Sequence of chain 1.B:
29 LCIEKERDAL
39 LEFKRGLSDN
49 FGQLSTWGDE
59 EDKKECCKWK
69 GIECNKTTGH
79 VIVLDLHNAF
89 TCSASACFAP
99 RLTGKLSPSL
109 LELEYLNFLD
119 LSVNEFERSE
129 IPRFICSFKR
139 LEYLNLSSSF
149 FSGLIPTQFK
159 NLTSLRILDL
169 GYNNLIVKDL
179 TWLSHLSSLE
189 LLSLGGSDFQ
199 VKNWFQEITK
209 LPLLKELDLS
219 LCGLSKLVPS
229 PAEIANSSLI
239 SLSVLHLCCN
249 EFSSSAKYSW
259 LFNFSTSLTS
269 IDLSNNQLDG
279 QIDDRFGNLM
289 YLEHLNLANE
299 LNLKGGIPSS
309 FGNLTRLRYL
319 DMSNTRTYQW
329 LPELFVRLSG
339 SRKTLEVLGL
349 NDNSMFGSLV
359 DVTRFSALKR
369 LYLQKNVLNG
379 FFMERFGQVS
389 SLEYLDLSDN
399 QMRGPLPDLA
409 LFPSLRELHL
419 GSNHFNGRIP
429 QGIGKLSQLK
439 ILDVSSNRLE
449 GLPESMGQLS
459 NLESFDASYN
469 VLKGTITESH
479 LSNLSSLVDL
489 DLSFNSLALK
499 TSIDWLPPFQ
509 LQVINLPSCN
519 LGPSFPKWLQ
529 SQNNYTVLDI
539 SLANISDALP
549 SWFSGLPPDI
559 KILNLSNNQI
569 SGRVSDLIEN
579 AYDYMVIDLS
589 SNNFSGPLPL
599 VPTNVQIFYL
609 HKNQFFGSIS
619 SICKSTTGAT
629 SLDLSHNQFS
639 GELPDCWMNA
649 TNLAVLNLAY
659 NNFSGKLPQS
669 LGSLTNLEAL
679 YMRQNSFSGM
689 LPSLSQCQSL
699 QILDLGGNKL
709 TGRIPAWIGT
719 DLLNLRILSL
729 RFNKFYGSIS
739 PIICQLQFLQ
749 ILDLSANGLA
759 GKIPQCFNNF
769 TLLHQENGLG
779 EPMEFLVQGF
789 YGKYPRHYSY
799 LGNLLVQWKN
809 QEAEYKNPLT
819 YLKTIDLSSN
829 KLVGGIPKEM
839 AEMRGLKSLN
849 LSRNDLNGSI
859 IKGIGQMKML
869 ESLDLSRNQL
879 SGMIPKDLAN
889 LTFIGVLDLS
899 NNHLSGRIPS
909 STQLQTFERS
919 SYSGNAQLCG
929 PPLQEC

Binding-site contacts:
Ligand atom C5 contacts residue GLN745 of chain 1.B at 3.3 Å.
Ligand atom C1 contacts residue ASN767 of chain 1.B at 1.4 Å.
Ligand atom C5 contacts residue ASN767 of chain 1.B at 3.7 Å.
Ligand atom C6 contacts residue GLN745 of chain 1.B at 3.2 Å.
Ligand atom C1 contacts residue GLN743 of chain 1.B at 4.4 Å.
Ligand atom C4 contacts residue ASN767 of chain 1.B at 4.3 Å.
Ligand atom O5 contacts residue CYS742 of chain 1.B at 4.5 Å.
Ligand atom C2 contacts residue GLN743 of chain 1.B at 4.2 Å.
Ligand atom C8 contacts residue ASN767 of chain 1.B at 3.5 Å.
Ligand atom O7 contacts residue ASN767 of chain 1.B at 4.1 Å.
Ligand atom O5 contacts residue ASN767 of chain 1.B at 2.5 Å (h-bond).
Ligand atom N2 contacts residue ASN767 of chain 1.B at 2.7 Å (h-bond).
Ligand atom C1 contacts residue CYS742 of chain 1.B at 4.5 Å (hydrophobic).
Ligand atom O5 contacts residue GLN745 of chain 1.B at 2.8 Å (h-bond).
Ligand atom O6 contacts residue GLN745 of chain 1.B at 2.4 Å (h-bond).
Ligand atom O5 contacts residue GLN743 of chain 1.B at 4.0 Å.
Ligand atom O3 contacts residue GLN743 of chain 1.B at 4.2 Å.
Ligand atom C6 contacts residue GLN743 of chain 1.B at 4.1 Å.
Ligand atom C1 contacts residue GLN745 of chain 1.B at 3.7 Å.
Ligand atom C2 contacts residue ASN767 of chain 1.B at 2.4 Å.
Ligand atom C7 contacts residue ASN767 of chain 1.B at 3.3 Å.
Ligand atom C3 contacts residue ASN767 of chain 1.B at 3.7 Å.

This small molecule binds to this protein.
Small molecule (SMILES): CC(=O)N[C@H]1[C@H](O[C@H]2[C@H](O)[C@@H](NC(C)=O)CO[C@@H]2CO)O[C@H](CO)[C@@H](O[C@@H]2O[C@H](CO)[C@@H](O)[C@H](O)[C@@H]2O)[C@@H]1O